Sequence of chain 1.C:
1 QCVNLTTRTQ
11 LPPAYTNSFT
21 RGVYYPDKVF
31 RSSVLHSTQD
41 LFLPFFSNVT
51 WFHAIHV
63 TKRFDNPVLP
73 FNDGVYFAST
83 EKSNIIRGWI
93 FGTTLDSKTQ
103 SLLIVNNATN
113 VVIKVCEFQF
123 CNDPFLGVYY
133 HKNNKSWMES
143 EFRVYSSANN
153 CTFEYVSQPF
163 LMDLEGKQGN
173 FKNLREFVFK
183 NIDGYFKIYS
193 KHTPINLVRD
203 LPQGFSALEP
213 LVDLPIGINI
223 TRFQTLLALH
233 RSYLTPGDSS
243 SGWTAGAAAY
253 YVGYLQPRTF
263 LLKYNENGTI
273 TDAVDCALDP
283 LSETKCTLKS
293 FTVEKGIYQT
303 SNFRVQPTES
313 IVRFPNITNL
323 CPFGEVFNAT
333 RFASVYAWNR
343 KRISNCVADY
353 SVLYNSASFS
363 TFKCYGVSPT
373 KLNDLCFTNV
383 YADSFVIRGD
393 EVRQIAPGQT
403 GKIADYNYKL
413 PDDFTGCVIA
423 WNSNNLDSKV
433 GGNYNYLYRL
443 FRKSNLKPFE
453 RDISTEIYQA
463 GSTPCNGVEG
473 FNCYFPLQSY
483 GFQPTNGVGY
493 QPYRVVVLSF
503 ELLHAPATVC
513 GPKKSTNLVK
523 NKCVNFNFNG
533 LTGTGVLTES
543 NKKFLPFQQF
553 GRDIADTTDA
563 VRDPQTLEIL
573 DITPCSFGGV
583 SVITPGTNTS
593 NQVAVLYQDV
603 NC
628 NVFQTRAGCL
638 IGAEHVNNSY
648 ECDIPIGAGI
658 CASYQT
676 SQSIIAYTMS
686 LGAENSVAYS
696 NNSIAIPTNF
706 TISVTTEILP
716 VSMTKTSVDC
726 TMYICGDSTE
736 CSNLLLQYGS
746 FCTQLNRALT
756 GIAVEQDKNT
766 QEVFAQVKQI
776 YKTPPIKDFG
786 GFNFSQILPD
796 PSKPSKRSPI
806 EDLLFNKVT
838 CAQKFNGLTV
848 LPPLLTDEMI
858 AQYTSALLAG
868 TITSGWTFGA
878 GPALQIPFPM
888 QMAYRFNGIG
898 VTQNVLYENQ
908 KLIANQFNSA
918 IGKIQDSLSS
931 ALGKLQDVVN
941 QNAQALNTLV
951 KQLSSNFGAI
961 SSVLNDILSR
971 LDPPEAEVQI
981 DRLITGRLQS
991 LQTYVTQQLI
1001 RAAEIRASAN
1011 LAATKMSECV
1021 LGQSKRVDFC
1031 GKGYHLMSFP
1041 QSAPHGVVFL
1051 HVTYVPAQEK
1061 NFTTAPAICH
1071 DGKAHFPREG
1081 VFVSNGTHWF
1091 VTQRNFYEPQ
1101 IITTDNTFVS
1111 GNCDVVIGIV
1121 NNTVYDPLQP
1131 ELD

Binding-site contacts:
Ligand atom C7 contacts residue TRP423 of chain 1.C at 3.9 Å (hydrophobic).
Ligand atom O6 contacts residue ASN357 of chain 1.C at 3.3 Å (h-bond).
Ligand atom C8 contacts residue ASN330 of chain 1.C at 4.3 Å.
Ligand atom O5 contacts residue ASN330 of chain 1.C at 3.3 Å (h-bond).
Ligand atom C1 contacts residue ASN330 of chain 1.C at 3.5 Å.
Ligand atom C5 contacts residue ASN330 of chain 1.C at 4.4 Å.
Ligand atom C2 contacts residue ASN330 of chain 1.C at 3.6 Å.
Ligand atom O6 contacts residue ASN330 of chain 1.C at 4.1 Å.
Ligand atom C6 contacts residue ASN357 of chain 1.C at 3.5 Å.
Ligand atom O6 contacts residue VAL354 of chain 1.C at 3.9 Å.
Ligand atom C2 contacts residue TRP423 of chain 1.C at 4.3 Å (hydrophobic).
Ligand atom C8 contacts residue TRP423 of chain 1.C at 2.6 Å (hydrophobic).

A protein and the small-molecule ligand that binds it are described below.
Small molecule (SMILES): CC(=O)N[C@@H]1[C@@H](O)[C@H](O)[C@@H](CO)O[C@H]1O